This small molecule binds to this protein.
Small molecule (SMILES): CC(=O)N[C@H]1[C@H](O[C@H]2[C@H](O)[C@@H](NC(C)=O)CO[C@@H]2CO)O[C@H](CO)[C@@H](O)[C@@H]1O

Sequence of chain 1.A:
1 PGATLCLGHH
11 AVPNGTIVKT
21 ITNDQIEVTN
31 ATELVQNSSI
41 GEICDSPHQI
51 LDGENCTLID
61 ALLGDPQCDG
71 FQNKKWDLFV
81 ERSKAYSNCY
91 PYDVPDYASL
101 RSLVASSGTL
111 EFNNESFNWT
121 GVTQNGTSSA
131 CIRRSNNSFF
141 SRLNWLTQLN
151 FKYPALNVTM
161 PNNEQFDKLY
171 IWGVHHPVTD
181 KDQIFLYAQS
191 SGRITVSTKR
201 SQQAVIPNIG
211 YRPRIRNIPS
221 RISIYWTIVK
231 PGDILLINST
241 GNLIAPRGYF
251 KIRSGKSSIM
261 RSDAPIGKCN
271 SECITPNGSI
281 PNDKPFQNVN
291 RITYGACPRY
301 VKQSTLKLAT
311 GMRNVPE

Binding-site contacts:
Ligand atom O7 contacts residue ASN55 of chain 1.A at 3.6 Å.
Ligand atom C5 contacts residue ASN55 of chain 1.A at 3.6 Å.
Ligand atom O5 contacts residue ASN55 of chain 1.A at 2.3 Å (h-bond).
Ligand atom C8 contacts residue GLU54 of chain 1.A at 3.5 Å.
Ligand atom C1 contacts residue ASN55 of chain 1.A at 1.4 Å.
Ligand atom O6 contacts residue TYR86 of chain 1.A at 2.9 Å (h-bond).
Ligand atom N2 contacts residue ASN55 of chain 1.A at 2.9 Å (h-bond).
Ligand atom C7 contacts residue ASN55 of chain 1.A at 3.5 Å.
Ligand atom C1 contacts residue TYR86 of chain 1.A at 4.3 Å (hydrophobic).
Ligand atom C2 contacts residue ASN55 of chain 1.A at 2.4 Å.
Ligand atom C5 contacts residue TYR86 of chain 1.A at 4.2 Å (hydrophobic).
Ligand atom O5 contacts residue TYR86 of chain 1.A at 3.3 Å (h-bond).
Ligand atom C6 contacts residue TYR86 of chain 1.A at 3.9 Å (hydrophobic).
Ligand atom C3 contacts residue ASN55 of chain 1.A at 3.8 Å.
Ligand atom C4 contacts residue ASN55 of chain 1.A at 4.2 Å.